This small molecule binds to this protein.
Small molecule (SMILES): O=C1c2ccccc2C(=O)c2c1cc(S(=O)(=O)N1CCC[C@@H](C(=O)O)C1)c(O)c2O

Sequence of chain 1.A:
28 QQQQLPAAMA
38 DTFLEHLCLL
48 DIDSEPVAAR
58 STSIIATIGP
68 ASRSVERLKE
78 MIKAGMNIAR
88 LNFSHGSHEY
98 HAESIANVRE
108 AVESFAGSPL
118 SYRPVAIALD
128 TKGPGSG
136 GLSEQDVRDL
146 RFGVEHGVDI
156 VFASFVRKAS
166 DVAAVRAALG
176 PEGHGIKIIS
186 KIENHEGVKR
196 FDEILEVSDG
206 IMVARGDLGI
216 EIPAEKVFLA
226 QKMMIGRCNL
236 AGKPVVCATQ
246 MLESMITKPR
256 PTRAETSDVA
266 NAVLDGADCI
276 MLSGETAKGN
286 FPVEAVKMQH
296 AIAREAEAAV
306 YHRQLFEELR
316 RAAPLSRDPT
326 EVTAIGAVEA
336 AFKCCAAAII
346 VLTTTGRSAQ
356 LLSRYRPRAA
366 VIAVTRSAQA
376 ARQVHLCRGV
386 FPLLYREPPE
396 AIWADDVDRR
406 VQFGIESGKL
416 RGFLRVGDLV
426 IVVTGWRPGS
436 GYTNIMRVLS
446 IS

Binding-site contacts:
Ligand atom C1 contacts residue HIS92 of chain 1.A at 3.9 Å.
Ligand atom C19 contacts residue HIS92 of chain 1.A at 3.5 Å.
Ligand atom C1 contacts residue THR64 of chain 1.A at 4.0 Å.
Ligand atom C contacts residue ALA282 of chain 1.A at 4.0 Å (hydrophobic).
Ligand atom C2 contacts residue HIS92 of chain 1.A at 3.8 Å.
Ligand atom O6 contacts residue ASN89 of chain 1.A at 3.4 Å (h-bond).
Ligand atom O contacts residue GLY279 of chain 1.A at 3.3 Å.
Ligand atom C19 contacts residue ASN89 of chain 1.A at 4.0 Å.
Ligand atom O4 contacts residue HIS98 of chain 1.A at 3.9 Å.
Ligand atom C1 contacts residue ALA282 of chain 1.A at 3.9 Å (hydrophobic).
Ligand atom O2 contacts residue THR64 of chain 1.A at 3.5 Å.
Ligand atom C1 contacts residue ASN89 of chain 1.A at 3.7 Å.
Ligand atom C6 contacts residue HIS92 of chain 1.A at 3.7 Å.
Ligand atom O6 contacts residue HIS92 of chain 1.A at 2.8 Å (h-bond).
Ligand atom C2 contacts residue THR64 of chain 1.A at 4.1 Å.
Ligand atom C18 contacts residue HIS92 of chain 1.A at 3.6 Å.
Ligand atom C5 contacts residue HIS92 of chain 1.A at 4.0 Å.
Ligand atom O2 contacts residue ASN89 of chain 1.A at 2.9 Å.
Ligand atom C2 contacts residue ALA282 of chain 1.A at 4.0 Å (hydrophobic).
Ligand atom C2 contacts residue ASN89 of chain 1.A at 3.9 Å.
Ligand atom O1 contacts residue ASN89 of chain 1.A at 2.9 Å (h-bond).
Ligand atom C7 contacts residue HIS92 of chain 1.A at 3.9 Å.
Ligand atom O2 contacts residue ILE65 of chain 1.A at 4.1 Å.
Ligand atom O1 contacts residue ARG87 of chain 1.A at 3.8 Å.
Ligand atom O1 contacts residue THR64 of chain 1.A at 3.5 Å.
Ligand atom C8 contacts residue TYR97 of chain 1.A at 3.6 Å (hydrophobic).
Ligand atom C11 contacts residue PRO67 of chain 1.A at 3.6 Å (hydrophobic).
Ligand atom O7 contacts residue GLY279 of chain 1.A at 3.0 Å (h-bond).
Ligand atom C9 contacts residue TYR97 of chain 1.A at 3.6 Å (hydrophobic).
Ligand atom O4 contacts residue ILE65 of chain 1.A at 4.1 Å.
Ligand atom S contacts residue GLY279 of chain 1.A at 3.8 Å.
Ligand atom O contacts residue LYS283 of chain 1.A at 3.2 Å.
Ligand atom C12 contacts residue PRO67 of chain 1.A at 3.7 Å (hydrophobic).
Ligand atom C14 contacts residue LYS283 of chain 1.A at 3.6 Å.
Ligand atom C17 contacts residue HIS92 of chain 1.A at 4.1 Å.
Ligand atom C10 contacts residue PRO67 of chain 1.A at 3.8 Å (hydrophobic).
Ligand atom O4 contacts residue ASN89 of chain 1.A at 4.1 Å.
Ligand atom O4 contacts residue HIS92 of chain 1.A at 3.8 Å.
Ligand atom C7 contacts residue PRO67 of chain 1.A at 3.8 Å (hydrophobic).
Ligand atom O7 contacts residue SER278 of chain 1.A at 3.3 Å.